Sequence of chain 1.B:
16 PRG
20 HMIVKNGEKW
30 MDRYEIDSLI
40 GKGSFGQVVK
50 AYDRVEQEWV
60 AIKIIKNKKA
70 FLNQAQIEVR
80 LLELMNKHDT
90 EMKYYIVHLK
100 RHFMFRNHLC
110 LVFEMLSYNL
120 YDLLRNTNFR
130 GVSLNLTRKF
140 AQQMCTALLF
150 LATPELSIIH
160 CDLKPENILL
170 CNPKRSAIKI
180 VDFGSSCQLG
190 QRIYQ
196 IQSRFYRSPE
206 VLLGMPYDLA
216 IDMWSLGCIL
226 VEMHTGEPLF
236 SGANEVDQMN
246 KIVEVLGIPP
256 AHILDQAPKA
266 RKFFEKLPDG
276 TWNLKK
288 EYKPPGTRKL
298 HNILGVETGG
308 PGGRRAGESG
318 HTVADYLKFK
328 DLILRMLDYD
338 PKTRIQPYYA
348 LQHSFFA

The protein below binds the small molecule below.
Small molecule (SMILES): O=c1[nH]cnc2n[nH]c(-c3ccccc3)c12

Binding-site contacts:
Ligand atom N1 contacts residue ILE39 of chain 1.B at 3.9 Å.
Ligand atom N3 contacts residue GLU113 of chain 1.B at 3.8 Å.
Ligand atom C11 contacts residue PHE112 of chain 1.B at 3.8 Å (hydrophobic).
Ligand atom C10 contacts residue VAL180 of chain 1.B at 4.3 Å (hydrophobic).
Ligand atom N4 contacts residue PHE112 of chain 1.B at 4.0 Å.
Ligand atom C4 contacts residue ALA60 of chain 1.B at 4.0 Å (hydrophobic).
Ligand atom C5 contacts residue ALA60 of chain 1.B at 4.1 Å (hydrophobic).
Ligand atom N1 contacts residue LEU168 of chain 1.B at 3.9 Å.
Ligand atom N2 contacts residue ALA60 of chain 1.B at 4.0 Å.
Ligand atom C10 contacts residue LYS62 of chain 1.B at 4.2 Å.
Ligand atom N4 contacts residue LEU115 of chain 1.B at 4.2 Å.
Ligand atom C3 contacts residue LEU168 of chain 1.B at 3.8 Å (hydrophobic).
Ligand atom N3 contacts residue VAL180 of chain 1.B at 4.1 Å.
Ligand atom C10 contacts residue PHE112 of chain 1.B at 3.9 Å (hydrophobic).
Ligand atom C2 contacts residue LEU115 of chain 1.B at 3.5 Å (hydrophobic).
Ligand atom N3 contacts residue ALA60 of chain 1.B at 4.0 Å.
Ligand atom C5 contacts residue VAL180 of chain 1.B at 4.3 Å (hydrophobic).
Ligand atom C9 contacts residue LYS62 of chain 1.B at 3.7 Å.
Ligand atom N2 contacts residue MET114 of chain 1.B at 3.8 Å.
Ligand atom C9 contacts residue ASP181 of chain 1.B at 3.8 Å.
Ligand atom N3 contacts residue PHE112 of chain 1.B at 3.7 Å.
Ligand atom N2 contacts residue LEU115 of chain 1.B at 3.1 Å (h-bond).
Ligand atom N2 contacts residue GLU113 of chain 1.B at 4.1 Å.
Ligand atom C2 contacts residue LEU168 of chain 1.B at 3.9 Å (hydrophobic).
Ligand atom C10 contacts residue ASP181 of chain 1.B at 3.8 Å.
Ligand atom O1 contacts residue ILE39 of chain 1.B at 3.8 Å.
Ligand atom C3 contacts residue ALA60 of chain 1.B at 3.6 Å (hydrophobic).
Ligand atom N3 contacts residue VAL96 of chain 1.B at 4.0 Å.
Ligand atom C8 contacts residue VAL47 of chain 1.B at 4.2 Å (hydrophobic).
Ligand atom C2 contacts residue MET114 of chain 1.B at 4.0 Å (hydrophobic).
Ligand atom N4 contacts residue ALA60 of chain 1.B at 3.6 Å.
Ligand atom N4 contacts residue GLU113 of chain 1.B at 2.9 Å (salt-bridge).
Ligand atom C3 contacts residue GLU113 of chain 1.B at 3.8 Å.
Ligand atom C1 contacts residue LEU168 of chain 1.B at 3.9 Å (hydrophobic).
Ligand atom C6 contacts residue VAL180 of chain 1.B at 4.2 Å (hydrophobic).
Ligand atom C4 contacts residue LEU168 of chain 1.B at 3.9 Å (hydrophobic).
Ligand atom N2 contacts residue LEU168 of chain 1.B at 3.9 Å.
Ligand atom C11 contacts residue VAL180 of chain 1.B at 3.9 Å (hydrophobic).
Ligand atom C1 contacts residue ILE39 of chain 1.B at 4.1 Å (hydrophobic).
Ligand atom C3 contacts residue LEU115 of chain 1.B at 4.0 Å (hydrophobic).